Binding-site contacts:
Ligand atom C1 contacts residue ASN70 of chain 17.D at 1.4 Å.
Ligand atom O7 contacts residue ASN70 of chain 17.D at 3.3 Å (h-bond).
Ligand atom C8 contacts residue PRO31 of chain 17.D at 4.4 Å (hydrophobic).
Ligand atom O6 contacts residue ARG33 of chain 17.D at 3.2 Å (salt-bridge).
Ligand atom C7 contacts residue ASN70 of chain 17.D at 3.1 Å.
Ligand atom N2 contacts residue PRO31 of chain 17.D at 2.5 Å (h-bond).
Ligand atom C6 contacts residue ARG33 of chain 17.D at 3.3 Å.
Ligand atom C5 contacts residue ASN70 of chain 17.D at 3.7 Å.
Ligand atom C1 contacts residue ARG33 of chain 17.D at 4.3 Å.
Ligand atom C1 contacts residue PRO31 of chain 17.D at 4.2 Å (hydrophobic).
Ligand atom C5 contacts residue ARG33 of chain 17.D at 4.4 Å.
Ligand atom C3 contacts residue ASN70 of chain 17.D at 3.8 Å.
Ligand atom N2 contacts residue ASN32 of chain 17.D at 4.0 Å.
Ligand atom C3 contacts residue PRO31 of chain 17.D at 3.3 Å (hydrophobic).
Ligand atom C1 contacts residue ASN32 of chain 17.D at 4.5 Å.
Ligand atom C2 contacts residue PRO31 of chain 17.D at 3.4 Å (hydrophobic).
Ligand atom C2 contacts residue ASN70 of chain 17.D at 2.5 Å.
Ligand atom N2 contacts residue ASN70 of chain 17.D at 2.9 Å (h-bond).
Ligand atom O7 contacts residue SER71 of chain 17.D at 3.8 Å.
Ligand atom C7 contacts residue PRO31 of chain 17.D at 3.1 Å (hydrophobic).
Ligand atom C8 contacts residue ASN70 of chain 17.D at 3.9 Å.
Ligand atom O5 contacts residue ASN70 of chain 17.D at 2.4 Å (h-bond).
Ligand atom O3 contacts residue PRO31 of chain 17.D at 3.4 Å (h-bond).
Ligand atom C4 contacts residue ASN70 of chain 17.D at 4.2 Å.
Ligand atom O7 contacts residue PRO31 of chain 17.D at 3.2 Å (h-bond).
Ligand atom O7 contacts residue SER29 of chain 17.D at 4.4 Å.

A protein and the small-molecule ligand that binds it are described below.
Small molecule (SMILES): CC(=O)N[C@@H]1[C@@H](O)[C@H](O)[C@@H](CO)O[C@H]1O

Sequence of chain 17.D:
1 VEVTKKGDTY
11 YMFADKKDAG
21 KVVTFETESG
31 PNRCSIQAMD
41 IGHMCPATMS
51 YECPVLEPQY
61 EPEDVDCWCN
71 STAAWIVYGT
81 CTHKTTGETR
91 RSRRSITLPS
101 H